Sequence of chain 1.D:
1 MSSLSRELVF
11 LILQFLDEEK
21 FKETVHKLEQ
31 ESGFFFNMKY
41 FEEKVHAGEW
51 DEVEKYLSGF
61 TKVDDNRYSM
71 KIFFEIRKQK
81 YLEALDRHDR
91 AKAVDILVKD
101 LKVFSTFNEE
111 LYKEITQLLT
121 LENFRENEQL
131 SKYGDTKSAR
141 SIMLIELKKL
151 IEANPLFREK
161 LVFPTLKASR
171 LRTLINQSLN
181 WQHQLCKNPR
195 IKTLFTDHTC

The small molecule below binds the protein below.
Small molecule (SMILES): CC(C)C[C@H](NC(=O)CN)C(=O)N[C@@H](CCC(=O)O)C(=O)N[C@@H](CC(C)C)C(=O)N[C@@H](CO)C(=O)N[C@@H](CC(C)C)C(=O)NCC=O

Binding-site contacts:
Ligand atom CA contacts residue GLN129 of chain 1.D at 4.1 Å.
Ligand atom CB contacts residue PHE74 of chain 1.D at 4.0 Å (hydrophobic).
Ligand atom CB contacts residue LEU130 of chain 1.D at 4.0 Å (hydrophobic).
Ligand atom CD1 contacts residue PHE74 of chain 1.D at 4.0 Å (hydrophobic).
Ligand atom CD1 contacts residue ARG67 of chain 1.D at 4.0 Å.
Ligand atom O contacts residue LYS71 of chain 1.D at 3.1 Å.
Ligand atom CD2 contacts residue PHE74 of chain 1.D at 4.0 Å (hydrophobic).
Ligand atom O contacts residue LYS78 of chain 1.D at 2.4 Å (salt-bridge).
Ligand atom N contacts residue LEU111 of chain 1.D at 4.2 Å.
Ligand atom CD2 contacts residue LEU118 of chain 1.D at 4.3 Å (hydrophobic).
Ligand atom CB contacts residue LEU111 of chain 1.D at 3.8 Å (hydrophobic).
Ligand atom CD1 contacts residue PHE104 of chain 1.D at 4.2 Å (hydrophobic).
Ligand atom CB contacts residue GLN129 of chain 1.D at 4.0 Å.
Ligand atom C contacts residue LEU130 of chain 1.D at 3.7 Å (hydrophobic).
Ligand atom O contacts residue LEU111 of chain 1.D at 4.1 Å.
Ligand atom CD2 contacts residue ILE115 of chain 1.D at 4.2 Å (hydrophobic).
Ligand atom C contacts residue LYS78 of chain 1.D at 3.4 Å.
Ligand atom O contacts residue LYS71 of chain 1.D at 3.3 Å (salt-bridge).
Ligand atom N contacts residue PHE74 of chain 1.D at 4.1 Å.
Ligand atom C contacts residue LYS78 of chain 1.D at 3.5 Å.
Ligand atom CB contacts residue LYS71 of chain 1.D at 3.6 Å.
Ligand atom CD1 contacts residue TYR68 of chain 1.D at 3.5 Å (hydrophobic).
Ligand atom N contacts residue LYS78 of chain 1.D at 4.2 Å.
Ligand atom C contacts residue LYS71 of chain 1.D at 3.5 Å.
Ligand atom N contacts residue LEU111 of chain 1.D at 4.2 Å.
Ligand atom CD1 contacts residue GLN129 of chain 1.D at 3.8 Å.
Ligand atom CD2 contacts residue LYS71 of chain 1.D at 3.6 Å.
Ligand atom O contacts residue LYS78 of chain 1.D at 2.9 Å (salt-bridge).
Ligand atom CA contacts residue LYS78 of chain 1.D at 3.6 Å.
Ligand atom CG contacts residue LEU111 of chain 1.D at 4.2 Å (hydrophobic).
Ligand atom O contacts residue GLU75 of chain 1.D at 4.1 Å.
Ligand atom CD2 contacts residue LEU130 of chain 1.D at 3.5 Å (hydrophobic).
Ligand atom CD2 contacts residue TYR68 of chain 1.D at 4.3 Å (hydrophobic).
Ligand atom CD1 contacts residue ASN127 of chain 1.D at 3.8 Å.
Ligand atom O contacts residue LEU130 of chain 1.D at 3.2 Å.
Ligand atom N contacts residue LYS78 of chain 1.D at 4.0 Å.
Ligand atom C contacts residue LEU111 of chain 1.D at 4.1 Å (hydrophobic).
Ligand atom CA contacts residue LYS71 of chain 1.D at 3.6 Å.
Ligand atom CD2 contacts residue LEU150 of chain 1.D at 4.2 Å (hydrophobic).
Ligand atom O contacts residue PHE74 of chain 1.D at 3.6 Å.